This small molecule binds to this protein.
Small molecule (SMILES): C[C@H](N)C(=O)N[C@@H](CCCN=C(N)N)C(=O)N[C@H](C(=O)N[C@H](C=O)CCCC[N+](C)(C)C)[C@@H](C)O

Sequence of chain 1.A:
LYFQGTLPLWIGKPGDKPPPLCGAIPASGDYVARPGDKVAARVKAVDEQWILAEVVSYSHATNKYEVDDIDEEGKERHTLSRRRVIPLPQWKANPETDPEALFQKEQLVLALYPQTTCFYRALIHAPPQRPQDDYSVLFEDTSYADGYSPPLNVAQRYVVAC

Binding-site contacts:
Ligand atom O contacts residue CYS132 of chain 1.A at 3.5 Å (h-bond).
Ligand atom NE contacts residue GLN129 of chain 1.A at 3.1 Å (h-bond).
Ligand atom O contacts residue THR130 of chain 1.A at 3.8 Å.
Ligand atom C contacts residue THR130 of chain 1.A at 3.6 Å.
Ligand atom NH1 contacts residue GLN129 of chain 1.A at 3.2 Å (h-bond).
Ligand atom CM1 contacts residue ASP155 of chain 1.A at 3.2 Å.
Ligand atom O contacts residue THR131 of chain 1.A at 3.0 Å (h-bond).
Ligand atom N contacts residue THR131 of chain 1.A at 2.9 Å (h-bond).
Ligand atom O contacts residue ASP85 of chain 1.A at 3.2 Å (salt-bridge).
Ligand atom NH2 contacts residue GLN129 of chain 1.A at 3.2 Å (h-bond).
Ligand atom CA contacts residue THR131 of chain 1.A at 3.4 Å.
Ligand atom CB contacts residue TYR134 of chain 1.A at 3.5 Å (hydrophobic).
Ligand atom C contacts residue THR131 of chain 1.A at 3.7 Å.
Ligand atom CG contacts residue GLN129 of chain 1.A at 3.8 Å.
Ligand atom CA contacts residue THR130 of chain 1.A at 3.5 Å.
Ligand atom CA contacts residue ASP85 of chain 1.A at 3.2 Å.
Ligand atom CB contacts residue ASP83 of chain 1.A at 3.5 Å.
Ligand atom CG contacts residue TYR134 of chain 1.A at 3.7 Å (hydrophobic).
Ligand atom CB contacts residue THR131 of chain 1.A at 3.6 Å.
Ligand atom N contacts residue THR130 of chain 1.A at 3.5 Å.
Ligand atom CB contacts residue ILE65 of chain 1.A at 3.7 Å (hydrophobic).
Ligand atom N contacts residue TYR134 of chain 1.A at 3.0 Å (h-bond).
Ligand atom C contacts residue ASP85 of chain 1.A at 3.1 Å.
Ligand atom N contacts residue ASP85 of chain 1.A at 3.7 Å.
Ligand atom CB contacts residue TYR127 of chain 1.A at 3.8 Å (hydrophobic).
Ligand atom N contacts residue ASP83 of chain 1.A at 2.6 Å (salt-bridge).
Ligand atom CM3 contacts residue TYR127 of chain 1.A at 3.7 Å (hydrophobic).
Ligand atom CD contacts residue GLN129 of chain 1.A at 3.2 Å.
Ligand atom O contacts residue THR130 of chain 1.A at 3.1 Å.
Ligand atom CM2 contacts residue GLU154 of chain 1.A at 3.6 Å.
Ligand atom CA contacts residue TYR134 of chain 1.A at 3.6 Å (hydrophobic).
Ligand atom CD contacts residue TYR134 of chain 1.A at 3.7 Å (hydrophobic).
Ligand atom CM3 contacts residue GLU154 of chain 1.A at 3.5 Å.
Ligand atom CM3 contacts residue TYR134 of chain 1.A at 3.8 Å (hydrophobic).
Ligand atom CM1 contacts residue GLU154 of chain 1.A at 3.6 Å.
Ligand atom CB contacts residue TYR134 of chain 1.A at 3.8 Å (hydrophobic).
Ligand atom CZ contacts residue GLN129 of chain 1.A at 3.2 Å.
Ligand atom N contacts residue ASP85 of chain 1.A at 2.8 Å (salt-bridge).
Ligand atom C contacts residue TYR134 of chain 1.A at 3.8 Å (hydrophobic).
Ligand atom CA contacts residue ASP83 of chain 1.A at 3.4 Å.